Sequence of chain 1.A:
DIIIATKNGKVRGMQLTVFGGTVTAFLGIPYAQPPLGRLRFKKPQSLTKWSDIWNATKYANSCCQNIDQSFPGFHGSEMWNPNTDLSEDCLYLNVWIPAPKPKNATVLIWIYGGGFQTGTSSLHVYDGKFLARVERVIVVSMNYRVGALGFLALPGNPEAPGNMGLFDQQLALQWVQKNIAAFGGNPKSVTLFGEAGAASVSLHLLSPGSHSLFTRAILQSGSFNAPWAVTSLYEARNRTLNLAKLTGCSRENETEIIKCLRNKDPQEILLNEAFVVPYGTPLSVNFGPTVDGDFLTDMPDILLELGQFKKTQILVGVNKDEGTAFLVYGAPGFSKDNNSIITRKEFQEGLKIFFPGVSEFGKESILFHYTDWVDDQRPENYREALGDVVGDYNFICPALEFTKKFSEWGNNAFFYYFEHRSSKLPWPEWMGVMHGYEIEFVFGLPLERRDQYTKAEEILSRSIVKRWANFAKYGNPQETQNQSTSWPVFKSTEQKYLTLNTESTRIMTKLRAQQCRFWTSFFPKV

The protein below binds the small molecule below.
Small molecule (SMILES): CC(=O)N[C@@H]1[C@@H](O)[C@H](O)[C@@H](CO)O[C@H]1O

Binding-site contacts:
Ligand atom C4 contacts residue ASN256 of chain 1.A at 4.3 Å.
Ligand atom O5 contacts residue GLU259 of chain 1.A at 4.3 Å.
Ligand atom O7 contacts residue ASN256 of chain 1.A at 3.8 Å.
Ligand atom C5 contacts residue ASN256 of chain 1.A at 3.6 Å.
Ligand atom C3 contacts residue ASN256 of chain 1.A at 3.9 Å.
Ligand atom C1 contacts residue ASN256 of chain 1.A at 1.4 Å.
Ligand atom C2 contacts residue ASN256 of chain 1.A at 2.6 Å.
Ligand atom C5 contacts residue THR258 of chain 1.A at 4.4 Å.
Ligand atom C7 contacts residue ASN256 of chain 1.A at 3.8 Å.
Ligand atom C6 contacts residue THR258 of chain 1.A at 4.4 Å.
Ligand atom N2 contacts residue ASN256 of chain 1.A at 3.1 Å (h-bond).
Ligand atom O5 contacts residue ASN256 of chain 1.A at 2.4 Å (h-bond).